Sequence of chain 1.B:
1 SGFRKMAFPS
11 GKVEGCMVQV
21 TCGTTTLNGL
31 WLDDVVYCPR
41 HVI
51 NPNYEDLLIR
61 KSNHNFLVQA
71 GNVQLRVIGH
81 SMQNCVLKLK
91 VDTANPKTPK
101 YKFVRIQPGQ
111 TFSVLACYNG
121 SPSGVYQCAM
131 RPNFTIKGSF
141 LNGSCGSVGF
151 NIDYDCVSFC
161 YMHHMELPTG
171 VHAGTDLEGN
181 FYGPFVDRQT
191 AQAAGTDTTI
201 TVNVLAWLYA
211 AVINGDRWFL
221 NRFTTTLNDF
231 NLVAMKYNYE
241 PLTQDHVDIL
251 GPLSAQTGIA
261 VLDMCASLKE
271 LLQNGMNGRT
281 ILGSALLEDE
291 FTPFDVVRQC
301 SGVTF

Sequence of chain 1.A:
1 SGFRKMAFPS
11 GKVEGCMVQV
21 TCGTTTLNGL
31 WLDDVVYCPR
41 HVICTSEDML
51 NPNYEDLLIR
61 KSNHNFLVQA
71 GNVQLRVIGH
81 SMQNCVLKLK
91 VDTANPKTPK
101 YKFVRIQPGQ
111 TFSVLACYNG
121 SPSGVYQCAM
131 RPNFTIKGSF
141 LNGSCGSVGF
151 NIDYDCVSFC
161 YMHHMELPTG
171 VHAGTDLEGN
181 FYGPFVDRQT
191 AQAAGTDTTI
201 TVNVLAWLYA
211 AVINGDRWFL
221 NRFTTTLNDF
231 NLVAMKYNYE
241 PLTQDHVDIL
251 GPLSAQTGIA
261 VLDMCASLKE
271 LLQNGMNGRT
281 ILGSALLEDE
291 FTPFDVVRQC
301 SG

This small molecule binds to this protein.
Small molecule (SMILES): C=CC(=O)NC[C@@]1(C(=O)Nc2cncc3ccccc23)CCOc2ccc(Cl)cc21

Binding-site contacts:
Ligand atom C9 contacts residue MET49 of chain 1.A at 3.9 Å (hydrophobic).
Ligand atom N2 contacts residue HIS163 of chain 1.A at 2.7 Å (h-bond).
Ligand atom C8 contacts residue HIS41 of chain 1.A at 3.8 Å.
Ligand atom CL contacts residue ASP187 of chain 1.A at 3.4 Å.
Ligand atom C16 contacts residue GLU166 of chain 1.A at 3.4 Å.
Ligand atom C14 contacts residue GLU166 of chain 1.A at 3.6 Å.
Ligand atom C14 contacts residue PHE140 of chain 1.A at 3.7 Å (hydrophobic).
Ligand atom N contacts residue HIS41 of chain 1.A at 3.5 Å.
Ligand atom C14 contacts residue HIS163 of chain 1.A at 3.8 Å.
Ligand atom C16 contacts residue PHE140 of chain 1.A at 3.7 Å (hydrophobic).
Ligand atom C15 contacts residue GLU166 of chain 1.A at 3.7 Å.
Ligand atom CL contacts residue MET165 of chain 1.A at 3.7 Å.
Ligand atom C16 contacts residue ASN142 of chain 1.A at 3.8 Å.
Ligand atom C13 contacts residue CYS145 of chain 1.A at 3.8 Å (hydrophobic).
Ligand atom O contacts residue DMS1 of chain 1.E at 3.9 Å.
Ligand atom CL contacts residue HIS41 of chain 1.A at 3.5 Å.
Ligand atom C7 contacts residue HIS41 of chain 1.A at 3.8 Å.
Ligand atom C22 contacts residue HIS164 of chain 1.A at 3.4 Å.
Ligand atom CL contacts residue HIS164 of chain 1.A at 3.7 Å.
Ligand atom O contacts residue GLN189 of chain 1.A at 3.4 Å.
Ligand atom C15 contacts residue LEU141 of chain 1.A at 3.8 Å (hydrophobic).
Ligand atom N2 contacts residue SER144 of chain 1.A at 3.8 Å.
Ligand atom C1 contacts residue ARG188 of chain 1.A at 3.7 Å.
Ligand atom C4 contacts residue GLN189 of chain 1.A at 3.9 Å.
Ligand atom C9 contacts residue HIS41 of chain 1.A at 3.6 Å.
Ligand atom C10 contacts residue CYS44 of chain 1.A at 3.8 Å (hydrophobic).
Ligand atom C2 contacts residue GLN189 of chain 1.A at 3.6 Å.
Ligand atom C3 contacts residue GLN189 of chain 1.A at 3.9 Å.
Ligand atom C1 contacts residue MET49 of chain 1.A at 3.5 Å (hydrophobic).
Ligand atom N2 contacts residue GLU166 of chain 1.A at 3.9 Å.
Ligand atom C13 contacts residue HIS163 of chain 1.A at 3.3 Å.
Ligand atom C1 contacts residue MET165 of chain 1.A at 3.6 Å (hydrophobic).
Ligand atom O2 contacts residue MET165 of chain 1.A at 3.3 Å.
Ligand atom C14 contacts residue LEU141 of chain 1.A at 3.8 Å (hydrophobic).
Ligand atom C22 contacts residue MET165 of chain 1.A at 3.6 Å (hydrophobic).
Ligand atom C contacts residue MET165 of chain 1.A at 3.4 Å (hydrophobic).
Ligand atom O2 contacts residue GLU166 of chain 1.A at 3.0 Å (salt-bridge).
Ligand atom C contacts residue MET49 of chain 1.A at 3.6 Å (hydrophobic).
Ligand atom C13 contacts residue GLU166 of chain 1.A at 3.8 Å.
Ligand atom C16 contacts residue LEU141 of chain 1.A at 3.8 Å (hydrophobic).